Binding-site contacts:
Ligand atom S1 contacts residue ARG130 of chain 1.B at 3.0 Å (salt-bridge).
Ligand atom O16 contacts residue TRP29 of chain 1.B at 3.6 Å.
Ligand atom C3 contacts residue TRP75 of chain 1.B at 3.3 Å (hydrophobic).
Ligand atom C1 contacts residue GLU76 of chain 1.B at 3.5 Å.
Ligand atom N9 contacts residue TRP75 of chain 1.B at 4.0 Å.
Ligand atom C2 contacts residue TRP75 of chain 1.B at 3.8 Å (hydrophobic).
Ligand atom N10 contacts residue GLU76 of chain 1.B at 3.0 Å (salt-bridge).
Ligand atom O11 contacts residue ARG130 of chain 1.B at 3.1 Å (salt-bridge).
Ligand atom C5 contacts residue GLU76 of chain 1.B at 3.9 Å.
Ligand atom S1 contacts residue LYS135 of chain 1.B at 3.5 Å.
Ligand atom N7 contacts residue TRP75 of chain 1.B at 3.5 Å.
Ligand atom O8 contacts residue ARG130 of chain 1.B at 4.0 Å.
Ligand atom N9 contacts residue TRP29 of chain 1.B at 3.5 Å.
Ligand atom C5 contacts residue MET74 of chain 1.B at 4.2 Å (hydrophobic).
Ligand atom C5 contacts residue TRP75 of chain 1.B at 3.4 Å (hydrophobic).
Ligand atom N8 contacts residue TRP75 of chain 1.B at 3.3 Å.
Ligand atom N10 contacts residue TRP75 of chain 1.B at 3.2 Å.
Ligand atom N6 contacts residue TRP29 of chain 1.B at 3.8 Å.
Ligand atom O4 contacts residue LYS135 of chain 1.B at 3.1 Å.
Ligand atom N10 contacts residue TRP29 of chain 1.B at 3.2 Å.
Ligand atom C19 contacts residue TRP75 of chain 1.B at 3.8 Å (hydrophobic).
Ligand atom O13 contacts residue TRP29 of chain 1.B at 3.9 Å.
Ligand atom N8 contacts residue TRP29 of chain 1.B at 3.4 Å.
Ligand atom N9 contacts residue GLU76 of chain 1.B at 2.9 Å (salt-bridge).
Ligand atom N10 contacts residue MET74 of chain 1.B at 4.2 Å.
Ligand atom N7 contacts residue TRP29 of chain 1.B at 3.9 Å.
Ligand atom O16 contacts residue GLU76 of chain 1.B at 4.0 Å.
Ligand atom C1 contacts residue TRP75 of chain 1.B at 3.3 Å (hydrophobic).
Ligand atom C2 contacts residue TRP29 of chain 1.B at 3.8 Å (hydrophobic).
Ligand atom C3 contacts residue TRP29 of chain 1.B at 3.5 Å (hydrophobic).
Ligand atom O16 contacts residue MET74 of chain 1.B at 3.3 Å.
Ligand atom O16 contacts residue TRP75 of chain 1.B at 3.1 Å (h-bond).
Ligand atom C18 contacts residue TRP75 of chain 1.B at 4.1 Å (hydrophobic).
Ligand atom C22 contacts residue TRP75 of chain 1.B at 3.9 Å (hydrophobic).
Ligand atom N6 contacts residue TRP75 of chain 1.B at 3.6 Å.
Ligand atom C4 contacts residue TRP29 of chain 1.B at 3.5 Å (hydrophobic).
Ligand atom C1 contacts residue TRP29 of chain 1.B at 3.3 Å (hydrophobic).
Ligand atom C4 contacts residue TRP75 of chain 1.B at 3.3 Å (hydrophobic).
Ligand atom C21 contacts residue TRP29 of chain 1.B at 3.9 Å (hydrophobic).
Ligand atom C5 contacts residue TRP29 of chain 1.B at 3.3 Å (hydrophobic).

This small molecule binds to this protein.
Small molecule (SMILES): CO[C@@H]1[C@H](O)[C@@H](COP(=O)(O)O[P](=O)(S)OP(=O)(O)OC[C@H]2O[C@@H](n3cnc4c(N)ncnc43)[C@H](O)[C@@H]2O)O[C@H]1n1c[n+](C)c2c(O)nc(N)nc21

Sequence of chain 1.B:
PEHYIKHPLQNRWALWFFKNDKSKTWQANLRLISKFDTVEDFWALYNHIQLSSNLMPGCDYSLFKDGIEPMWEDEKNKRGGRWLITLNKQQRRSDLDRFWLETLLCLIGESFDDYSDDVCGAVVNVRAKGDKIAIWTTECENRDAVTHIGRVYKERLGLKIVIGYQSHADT